Sequence of chain 1.B:
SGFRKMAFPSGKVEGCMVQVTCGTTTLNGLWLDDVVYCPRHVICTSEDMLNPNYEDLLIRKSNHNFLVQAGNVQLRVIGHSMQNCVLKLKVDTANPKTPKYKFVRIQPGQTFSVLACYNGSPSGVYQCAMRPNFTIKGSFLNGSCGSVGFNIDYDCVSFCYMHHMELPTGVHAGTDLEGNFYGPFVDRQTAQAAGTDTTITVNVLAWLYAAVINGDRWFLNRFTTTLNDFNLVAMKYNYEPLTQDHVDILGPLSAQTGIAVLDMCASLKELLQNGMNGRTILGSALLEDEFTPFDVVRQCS

This small molecule binds to this protein.
Small molecule (SMILES): CC(C)(C)NC(=O)N[C@H](C(=O)N1C[C@H]2[C@@H]([C@H]1C(=O)N[C@@H](CC1CCC1)[C@@H](O)C(N)=O)C2(C)C)C(C)(C)C

Binding-site contacts:
Ligand atom C05 contacts residue CYS146 of chain 1.B at 2.7 Å (hydrophobic).
Ligand atom C06 contacts residue CYS146 of chain 1.B at 3.0 Å (hydrophobic).
Ligand atom O35 contacts residue GLU167 of chain 1.B at 3.1 Å (salt-bridge).
Ligand atom C02 contacts residue CYS146 of chain 1.B at 2.8 Å (hydrophobic).
Ligand atom O01 contacts residue CYS146 of chain 1.B at 2.9 Å (h-bond).
Ligand atom O04 contacts residue HIS42 of chain 1.B at 2.6 Å (h-bond).
Ligand atom C02 contacts residue GLY144 of chain 1.B at 3.5 Å.
Ligand atom C32 contacts residue THR191 of chain 1.B at 3.5 Å.
Ligand atom C33 contacts residue GLN193 of chain 1.B at 3.4 Å.
Ligand atom N11 contacts residue CYS146 of chain 1.B at 3.0 Å (h-bond).
Ligand atom C12 contacts residue HIS165 of chain 1.B at 3.7 Å.
Ligand atom C31 contacts residue THR191 of chain 1.B at 3.0 Å.
Ligand atom C28 contacts residue GLU167 of chain 1.B at 3.6 Å.
Ligand atom N11 contacts residue HIS42 of chain 1.B at 3.8 Å.
Ligand atom N37 contacts residue ASN143 of chain 1.B at 3.1 Å (h-bond).
Ligand atom C03 contacts residue CYS146 of chain 1.B at 1.8 Å (hydrophobic).
Ligand atom O01 contacts residue ASN143 of chain 1.B at 3.9 Å.
Ligand atom C08 contacts residue ASN143 of chain 1.B at 3.7 Å.
Ligand atom N27 contacts residue GLU167 of chain 1.B at 3.0 Å (salt-bridge).
Ligand atom C31 contacts residue GLN193 of chain 1.B at 3.6 Å.
Ligand atom N11 contacts residue HIS165 of chain 1.B at 2.9 Å (h-bond).
Ligand atom O01 contacts residue SER145 of chain 1.B at 3.1 Å (h-bond).
Ligand atom C10 contacts residue GLU167 of chain 1.B at 3.7 Å.
Ligand atom C13 contacts residue HIS165 of chain 1.B at 3.5 Å.
Ligand atom C14 contacts residue MET50 of chain 1.B at 3.8 Å (hydrophobic).
Ligand atom O04 contacts residue CYS146 of chain 1.B at 2.6 Å (h-bond).
Ligand atom O01 contacts residue GLY144 of chain 1.B at 2.8 Å (h-bond).
Ligand atom C19 contacts residue GLN190 of chain 1.B at 3.8 Å.
Ligand atom N29 contacts residue GLU167 of chain 1.B at 3.1 Å (salt-bridge).
Ligand atom C15 contacts residue MET50 of chain 1.B at 3.3 Å (hydrophobic).
Ligand atom C26 contacts residue GLU167 of chain 1.B at 3.9 Å.
Ligand atom O35 contacts residue MET166 of chain 1.B at 3.5 Å.
Ligand atom C02 contacts residue ASN143 of chain 1.B at 3.8 Å.
Ligand atom C17 contacts residue MET166 of chain 1.B at 3.6 Å (hydrophobic).
Ligand atom C31 contacts residue MET166 of chain 1.B at 3.8 Å (hydrophobic).
Ligand atom C18 contacts residue ASP188 of chain 1.B at 3.5 Å.
Ligand atom C14 contacts residue HIS42 of chain 1.B at 3.6 Å.
Ligand atom N37 contacts residue GLY144 of chain 1.B at 3.6 Å (h-bond).
Ligand atom C30 contacts residue THR191 of chain 1.B at 3.8 Å.
Ligand atom C03 contacts residue HIS42 of chain 1.B at 3.8 Å.